The small molecule below binds the protein below.
Small molecule (SMILES): CC(=O)N[C@@H]1[C@@H](O)[C@H](O)[C@@H](CO)O[C@H]1O

Sequence of chain 1.A:
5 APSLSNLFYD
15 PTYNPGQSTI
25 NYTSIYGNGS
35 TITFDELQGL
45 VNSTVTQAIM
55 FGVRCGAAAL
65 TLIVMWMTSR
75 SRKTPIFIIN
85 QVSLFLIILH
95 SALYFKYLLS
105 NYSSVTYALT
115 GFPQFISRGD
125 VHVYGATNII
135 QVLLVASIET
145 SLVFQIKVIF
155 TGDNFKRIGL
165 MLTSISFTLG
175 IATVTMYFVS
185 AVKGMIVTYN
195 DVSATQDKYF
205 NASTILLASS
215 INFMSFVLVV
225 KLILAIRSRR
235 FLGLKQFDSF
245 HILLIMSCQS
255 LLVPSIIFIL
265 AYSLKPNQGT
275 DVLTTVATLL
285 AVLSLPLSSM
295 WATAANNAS

Binding-site contacts:
Ligand atom C1 contacts residue ASN32 of chain 1.A at 1.4 Å.
Ligand atom C3 contacts residue ASN32 of chain 1.A at 3.8 Å.
Ligand atom O7 contacts residue ASN32 of chain 1.A at 3.9 Å.
Ligand atom N2 contacts residue ASN32 of chain 1.A at 2.9 Å (h-bond).
Ligand atom C5 contacts residue ASN32 of chain 1.A at 3.8 Å.
Ligand atom C2 contacts residue ASN32 of chain 1.A at 2.5 Å.
Ligand atom C7 contacts residue ASN32 of chain 1.A at 3.7 Å.
Ligand atom O5 contacts residue ASN32 of chain 1.A at 2.5 Å (h-bond).
Ligand atom C4 contacts residue ASN32 of chain 1.A at 4.3 Å.
Ligand atom O6 contacts residue ASN32 of chain 1.A at 4.0 Å.